Sequence of chain 1.D:
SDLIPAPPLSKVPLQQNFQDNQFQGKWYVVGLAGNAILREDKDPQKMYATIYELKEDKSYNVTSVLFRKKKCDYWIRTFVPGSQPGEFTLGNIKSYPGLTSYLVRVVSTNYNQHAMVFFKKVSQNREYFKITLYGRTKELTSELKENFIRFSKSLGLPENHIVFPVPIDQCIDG

Binding-site contacts:
Ligand atom C3 contacts residue TRP99 of chain 1.D at 3.4 Å (hydrophobic).
Ligand atom O3 contacts residue DBH1 of chain 1.U at 2.7 Å (h-bond).
Ligand atom C15 contacts residue TRP99 of chain 1.D at 3.5 Å (hydrophobic).
Ligand atom O6 contacts residue LYS154 of chain 1.D at 2.6 Å (salt-bridge).
Ligand atom C3 contacts residue DBH1 of chain 1.V at 3.8 Å.
Ligand atom C3 contacts residue FE1 of chain 1.S at 3.0 Å.
Ligand atom C12 contacts residue TYR72 of chain 1.D at 4.2 Å (hydrophobic).
Ligand atom C9 contacts residue SER88 of chain 1.D at 4.0 Å.
Ligand atom O6 contacts residue DBH1 of chain 1.V at 3.1 Å (h-bond).
Ligand atom C3 contacts residue LYS154 of chain 1.D at 4.4 Å.
Ligand atom C21 contacts residue TRP99 of chain 1.D at 3.8 Å (hydrophobic).
Ligand atom C18 contacts residue TRP99 of chain 1.D at 3.3 Å (hydrophobic).
Ligand atom C9 contacts residue LYS154 of chain 1.D at 3.8 Å.
Ligand atom C3 contacts residue DBH1 of chain 1.U at 3.4 Å.
Ligand atom O6 contacts residue DBH1 of chain 1.U at 2.9 Å (h-bond).
Ligand atom O3 contacts residue FE1 of chain 1.S at 2.2 Å.
Ligand atom O17 contacts residue TRP99 of chain 1.D at 3.9 Å.
Ligand atom C6 contacts residue ARG101 of chain 1.D at 4.1 Å.
Ligand atom O6 contacts residue FE1 of chain 1.S at 2.3 Å.
Ligand atom C12 contacts residue SER88 of chain 1.D at 3.7 Å.
Ligand atom C6 contacts residue DBH1 of chain 1.V at 3.9 Å.
Ligand atom C15 contacts residue LEU90 of chain 1.D at 4.2 Å (hydrophobic).
Ligand atom C18 contacts residue FE1 of chain 1.S at 4.5 Å.
Ligand atom O3 contacts residue TRP99 of chain 1.D at 3.5 Å (h-bond).
Ligand atom O6 contacts residue ARG101 of chain 1.D at 4.1 Å.
Ligand atom O9 contacts residue DBH1 of chain 1.U at 4.3 Å.
Ligand atom C15 contacts residue SER88 of chain 1.D at 4.4 Å.
Ligand atom O3 contacts residue DBH1 of chain 1.V at 3.1 Å (h-bond).
Ligand atom C9 contacts residue TYR72 of chain 1.D at 4.4 Å (hydrophobic).
Ligand atom O9 contacts residue TRP99 of chain 1.D at 3.8 Å.
Ligand atom C6 contacts residue DBH1 of chain 1.U at 3.5 Å.
Ligand atom C6 contacts residue FE1 of chain 1.S at 3.1 Å.
Ligand atom C6 contacts residue LYS154 of chain 1.D at 3.4 Å.
Ligand atom C9 contacts residue TRP99 of chain 1.D at 4.0 Å (hydrophobic).
Ligand atom C6 contacts residue TRP99 of chain 1.D at 3.9 Å (hydrophobic).
Ligand atom C9 contacts residue ARG101 of chain 1.D at 3.8 Å.
Ligand atom O6 contacts residue TRP99 of chain 1.D at 4.5 Å.
Ligand atom C12 contacts residue TRP99 of chain 1.D at 3.9 Å (hydrophobic).

This protein binds this small molecule.
Small molecule (SMILES): O=C(O)c1cccc(O)c1O